Binding-site contacts:
Ligand atom O5 contacts residue ASN118 of chain 37.C at 2.4 Å (h-bond).
Ligand atom C5 contacts residue THR89 of chain 37.C at 4.4 Å.
Ligand atom C5 contacts residue ASN118 of chain 37.C at 3.7 Å.
Ligand atom O5 contacts residue THR120 of chain 37.C at 3.2 Å (h-bond).
Ligand atom C8 contacts residue TYR90 of chain 37.C at 3.5 Å (hydrophobic).
Ligand atom C2 contacts residue SER66 of chain 37.C at 4.5 Å.
Ligand atom O7 contacts residue ASN118 of chain 37.C at 4.0 Å.
Ligand atom C2 contacts residue ASN118 of chain 37.C at 2.5 Å.
Ligand atom N2 contacts residue ASN118 of chain 37.C at 2.9 Å (h-bond).
Ligand atom C8 contacts residue ASN118 of chain 37.C at 4.2 Å.
Ligand atom C6 contacts residue THR89 of chain 37.C at 4.4 Å.
Ligand atom C1 contacts residue THR89 of chain 37.C at 4.1 Å.
Ligand atom C4 contacts residue THR120 of chain 37.C at 4.4 Å.
Ligand atom N2 contacts residue TYR90 of chain 37.C at 4.3 Å.
Ligand atom O7 contacts residue SER66 of chain 37.C at 3.0 Å (h-bond).
Ligand atom C8 contacts residue SER66 of chain 37.C at 4.0 Å.
Ligand atom C7 contacts residue ASN118 of chain 37.C at 3.5 Å.
Ligand atom O5 contacts residue THR89 of chain 37.C at 4.2 Å.
Ligand atom C6 contacts residue THR120 of chain 37.C at 3.4 Å.
Ligand atom C4 contacts residue ASN118 of chain 37.C at 4.2 Å.
Ligand atom C1 contacts residue THR120 of chain 37.C at 4.3 Å.
Ligand atom N2 contacts residue SER66 of chain 37.C at 4.3 Å.
Ligand atom C7 contacts residue TYR90 of chain 37.C at 4.5 Å (hydrophobic).
Ligand atom C1 contacts residue ASN118 of chain 37.C at 1.5 Å.
Ligand atom C7 contacts residue SER66 of chain 37.C at 3.5 Å.
Ligand atom C8 contacts residue ASP67 of chain 37.C at 3.9 Å.
Ligand atom C3 contacts residue ASN118 of chain 37.C at 3.8 Å.
Ligand atom C5 contacts residue THR120 of chain 37.C at 3.8 Å.
Ligand atom O6 contacts residue THR89 of chain 37.C at 4.0 Å.

Sequence of chain 37.C:
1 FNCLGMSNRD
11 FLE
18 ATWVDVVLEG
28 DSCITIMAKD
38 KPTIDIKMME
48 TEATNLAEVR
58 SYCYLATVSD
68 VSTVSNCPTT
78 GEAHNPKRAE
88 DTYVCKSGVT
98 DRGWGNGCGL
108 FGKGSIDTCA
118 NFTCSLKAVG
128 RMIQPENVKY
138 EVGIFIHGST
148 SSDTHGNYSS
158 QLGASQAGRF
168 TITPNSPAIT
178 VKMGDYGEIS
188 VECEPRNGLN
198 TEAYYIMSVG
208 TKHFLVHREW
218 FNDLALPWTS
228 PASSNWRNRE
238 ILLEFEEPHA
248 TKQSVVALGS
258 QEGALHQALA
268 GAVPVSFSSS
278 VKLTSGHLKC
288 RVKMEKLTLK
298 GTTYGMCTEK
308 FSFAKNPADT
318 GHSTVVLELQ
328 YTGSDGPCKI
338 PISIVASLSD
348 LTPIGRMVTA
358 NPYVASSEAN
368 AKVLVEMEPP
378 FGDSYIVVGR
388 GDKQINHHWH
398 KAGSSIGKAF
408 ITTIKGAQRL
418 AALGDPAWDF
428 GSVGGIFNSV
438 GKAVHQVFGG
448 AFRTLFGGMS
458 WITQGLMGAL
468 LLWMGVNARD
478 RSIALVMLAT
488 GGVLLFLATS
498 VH

The small molecule below binds the protein below.
Small molecule (SMILES): CC(=O)N[C@@H]1[C@@H](O)[C@H](O)[C@@H](CO)O[C@H]1O